This small molecule binds to this protein.
Small molecule (SMILES): CC(=O)N[C@@H]1[C@@H](O)[C@H](O)[C@@H](CO)O[C@H]1O

Sequence of chain 2.A:
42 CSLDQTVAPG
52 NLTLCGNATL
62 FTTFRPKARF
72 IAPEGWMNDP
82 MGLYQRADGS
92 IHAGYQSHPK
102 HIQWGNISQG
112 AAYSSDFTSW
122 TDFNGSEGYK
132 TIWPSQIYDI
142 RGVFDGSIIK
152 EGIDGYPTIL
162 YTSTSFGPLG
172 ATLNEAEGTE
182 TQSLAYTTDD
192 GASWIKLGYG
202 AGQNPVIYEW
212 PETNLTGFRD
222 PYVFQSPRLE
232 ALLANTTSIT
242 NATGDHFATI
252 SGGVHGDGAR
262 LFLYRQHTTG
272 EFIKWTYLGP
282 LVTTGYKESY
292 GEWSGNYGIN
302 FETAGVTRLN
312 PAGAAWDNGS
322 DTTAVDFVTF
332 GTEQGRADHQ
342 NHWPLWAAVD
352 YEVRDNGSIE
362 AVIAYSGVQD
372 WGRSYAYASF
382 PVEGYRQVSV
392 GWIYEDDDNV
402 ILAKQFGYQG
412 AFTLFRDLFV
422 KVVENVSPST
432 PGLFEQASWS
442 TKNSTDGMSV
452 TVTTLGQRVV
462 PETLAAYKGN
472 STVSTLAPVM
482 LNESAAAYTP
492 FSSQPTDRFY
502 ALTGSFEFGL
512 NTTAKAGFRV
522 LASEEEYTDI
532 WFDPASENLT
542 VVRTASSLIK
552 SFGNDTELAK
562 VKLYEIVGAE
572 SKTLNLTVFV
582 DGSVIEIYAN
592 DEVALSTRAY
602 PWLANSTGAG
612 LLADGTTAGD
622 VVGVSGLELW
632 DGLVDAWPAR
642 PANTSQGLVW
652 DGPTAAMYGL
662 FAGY

Binding-site contacts:
Ligand atom C1 contacts residue PLQ1 of chain 2.S at 4.5 Å.
Ligand atom O5 contacts residue ASN215 of chain 2.A at 2.4 Å (h-bond).
Ligand atom C7 contacts residue ASN175 of chain 2.A at 4.4 Å.
Ligand atom O6 contacts residue THR214 of chain 2.A at 3.3 Å.
Ligand atom N2 contacts residue ASN215 of chain 2.A at 3.0 Å (h-bond).
Ligand atom N2 contacts residue ASN175 of chain 2.A at 3.9 Å.
Ligand atom C2 contacts residue ASN215 of chain 2.A at 2.5 Å.
Ligand atom C8 contacts residue ASN175 of chain 2.A at 4.0 Å.
Ligand atom O5 contacts residue THR214 of chain 2.A at 4.1 Å.
Ligand atom C1 contacts residue ASN215 of chain 2.A at 1.5 Å.
Ligand atom C8 contacts residue PLQ1 of chain 2.S at 3.5 Å.
Ligand atom C5 contacts residue ASN215 of chain 2.A at 3.8 Å.
Ligand atom C3 contacts residue ASN215 of chain 2.A at 3.8 Å.
Ligand atom C4 contacts residue ASN215 of chain 2.A at 4.3 Å.
Ligand atom N2 contacts residue PLQ1 of chain 2.S at 3.8 Å.
Ligand atom O7 contacts residue PLQ1 of chain 2.S at 3.6 Å (h-bond).
Ligand atom C7 contacts residue ASN215 of chain 2.A at 3.5 Å.
Ligand atom C6 contacts residue THR214 of chain 2.A at 4.5 Å.
Ligand atom C7 contacts residue PLQ1 of chain 2.S at 3.4 Å.
Ligand atom O7 contacts residue ASN215 of chain 2.A at 3.4 Å (h-bond).